The protein below binds the small molecule below.
Small molecule (SMILES): CC(=O)N[C@@H]1[C@@H](O)[C@H](O)[C@@H](CO)O[C@H]1O

Sequence of chain 1.B:
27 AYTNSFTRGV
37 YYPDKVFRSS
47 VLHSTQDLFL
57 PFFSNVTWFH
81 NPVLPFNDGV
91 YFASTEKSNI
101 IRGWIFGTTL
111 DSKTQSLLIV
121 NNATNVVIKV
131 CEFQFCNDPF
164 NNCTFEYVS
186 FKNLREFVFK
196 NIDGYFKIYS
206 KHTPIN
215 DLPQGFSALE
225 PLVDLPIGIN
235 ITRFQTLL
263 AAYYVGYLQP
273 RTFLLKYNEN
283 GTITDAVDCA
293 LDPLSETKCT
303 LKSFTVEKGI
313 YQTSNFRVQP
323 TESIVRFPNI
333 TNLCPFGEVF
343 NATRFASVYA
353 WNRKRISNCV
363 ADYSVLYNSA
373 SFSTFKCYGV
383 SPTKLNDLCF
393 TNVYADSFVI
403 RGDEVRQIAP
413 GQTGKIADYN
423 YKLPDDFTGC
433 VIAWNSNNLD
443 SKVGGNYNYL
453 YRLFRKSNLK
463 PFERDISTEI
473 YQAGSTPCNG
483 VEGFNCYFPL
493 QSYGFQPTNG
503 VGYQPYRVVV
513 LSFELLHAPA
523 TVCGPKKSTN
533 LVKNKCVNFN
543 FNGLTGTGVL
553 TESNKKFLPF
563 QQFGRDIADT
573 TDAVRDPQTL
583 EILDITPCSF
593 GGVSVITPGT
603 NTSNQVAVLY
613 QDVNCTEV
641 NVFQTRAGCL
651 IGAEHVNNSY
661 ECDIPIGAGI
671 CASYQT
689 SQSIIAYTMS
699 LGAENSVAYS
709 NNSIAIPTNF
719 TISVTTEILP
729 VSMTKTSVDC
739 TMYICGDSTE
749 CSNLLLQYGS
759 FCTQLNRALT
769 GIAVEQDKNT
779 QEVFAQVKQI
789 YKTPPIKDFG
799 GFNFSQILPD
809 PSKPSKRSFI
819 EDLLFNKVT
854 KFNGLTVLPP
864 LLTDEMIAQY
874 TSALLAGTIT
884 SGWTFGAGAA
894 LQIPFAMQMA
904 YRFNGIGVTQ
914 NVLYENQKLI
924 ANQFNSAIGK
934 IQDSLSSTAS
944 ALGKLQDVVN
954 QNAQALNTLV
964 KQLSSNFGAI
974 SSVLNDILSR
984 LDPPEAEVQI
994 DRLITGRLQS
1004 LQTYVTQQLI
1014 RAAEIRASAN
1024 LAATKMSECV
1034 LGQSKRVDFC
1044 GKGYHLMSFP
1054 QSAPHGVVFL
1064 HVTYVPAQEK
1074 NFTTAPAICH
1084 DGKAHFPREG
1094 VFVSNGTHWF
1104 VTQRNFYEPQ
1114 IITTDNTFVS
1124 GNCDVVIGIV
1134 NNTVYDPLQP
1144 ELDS

Binding-site contacts:
Ligand atom C5 contacts residue ASN61 of chain 1.B at 3.3 Å.
Ligand atom O6 contacts residue ASN61 of chain 1.B at 3.6 Å (h-bond).
Ligand atom C8 contacts residue TYR28 of chain 1.B at 4.4 Å (hydrophobic).
Ligand atom C2 contacts residue ASN61 of chain 1.B at 2.4 Å.
Ligand atom C3 contacts residue ASN61 of chain 1.B at 3.6 Å.
Ligand atom C1 contacts residue ASN61 of chain 1.B at 1.4 Å.
Ligand atom N2 contacts residue TYR28 of chain 1.B at 3.9 Å.
Ligand atom C6 contacts residue ASN61 of chain 1.B at 4.2 Å.
Ligand atom C4 contacts residue ASN61 of chain 1.B at 3.9 Å.
Ligand atom O7 contacts residue ASN61 of chain 1.B at 4.2 Å.
Ligand atom C2 contacts residue TYR28 of chain 1.B at 4.3 Å (hydrophobic).
Ligand atom C7 contacts residue ASN61 of chain 1.B at 4.0 Å.
Ligand atom N2 contacts residue ASN61 of chain 1.B at 3.1 Å (h-bond).
Ligand atom O5 contacts residue ASN61 of chain 1.B at 1.9 Å (h-bond).